Binding-site contacts:
Ligand atom C11 contacts residue TYR86 of chain 1.B at 3.5 Å (hydrophobic).
Ligand atom C42 contacts residue TYR86 of chain 1.B at 3.4 Å (hydrophobic).
Ligand atom C2 contacts residue TYR86 of chain 1.B at 3.8 Å (hydrophobic).
Ligand atom C8 contacts residue TYR86 of chain 1.B at 3.4 Å (hydrophobic).
Ligand atom C44 contacts residue ASP41 of chain 1.B at 3.9 Å.
Ligand atom O6 contacts residue PHE40 of chain 1.B at 3.9 Å.
Ligand atom C15 contacts residue ASP41 of chain 1.B at 4.0 Å.
Ligand atom C10 contacts residue ASP41 of chain 1.B at 3.7 Å.
Ligand atom C43 contacts residue TYR91 of chain 1.B at 3.9 Å (hydrophobic).
Ligand atom O4 contacts residue ASP41 of chain 1.B at 3.4 Å (salt-bridge).
Ligand atom O3 contacts residue PHE103 of chain 1.B at 3.6 Å.
Ligand atom O3 contacts residue TYR86 of chain 1.B at 2.6 Å (h-bond).
Ligand atom N7 contacts residue TYR86 of chain 1.B at 3.9 Å.
Ligand atom O5 contacts residue TYR30 of chain 1.B at 3.9 Å.
Ligand atom C6 contacts residue TYR30 of chain 1.B at 3.8 Å (hydrophobic).
Ligand atom O10 contacts residue GLN58 of chain 1.B at 4.0 Å.
Ligand atom C30 contacts residue TYR86 of chain 1.B at 4.0 Å (hydrophobic).
Ligand atom C36 contacts residue ARG46 of chain 1.B at 3.7 Å.
Ligand atom O1 contacts residue TYR86 of chain 1.B at 3.9 Å.
Ligand atom C35 contacts residue TYR86 of chain 1.B at 3.5 Å (hydrophobic).
Ligand atom C14 contacts residue ASP41 of chain 1.B at 3.7 Å.
Ligand atom O2 contacts residue VAL59 of chain 1.B at 3.1 Å.
Ligand atom C4 contacts residue PHE50 of chain 1.B at 3.9 Å (hydrophobic).
Ligand atom O5 contacts residue ASP41 of chain 1.B at 3.4 Å (salt-bridge).
Ligand atom O2 contacts residue ILE60 of chain 1.B at 3.1 Å (h-bond).
Ligand atom C1 contacts residue TYR86 of chain 1.B at 3.9 Å (hydrophobic).
Ligand atom C27 contacts residue TYR86 of chain 1.B at 3.9 Å (hydrophobic).
Ligand atom O4 contacts residue PHE40 of chain 1.B at 3.5 Å.
Ligand atom C44 contacts residue ARG46 of chain 1.B at 3.4 Å.
Ligand atom O6 contacts residue ASP41 of chain 1.B at 3.0 Å (salt-bridge).
Ligand atom O4 contacts residue TYR30 of chain 1.B at 3.4 Å.
Ligand atom C4 contacts residue TRP63 of chain 1.B at 3.6 Å (hydrophobic).
Ligand atom C5 contacts residue TYR30 of chain 1.B at 3.9 Å (hydrophobic).
Ligand atom C45 contacts residue TYR86 of chain 1.B at 3.4 Å (hydrophobic).
Ligand atom C3 contacts residue ILE60 of chain 1.B at 3.9 Å (hydrophobic).
Ligand atom C5 contacts residue TRP63 of chain 1.B at 3.8 Å (hydrophobic).
Ligand atom O4 contacts residue PHE103 of chain 1.B at 3.4 Å.
Ligand atom C41 contacts residue PHE50 of chain 1.B at 3.4 Å (hydrophobic).
Ligand atom C3 contacts residue TRP63 of chain 1.B at 3.6 Å (hydrophobic).
Ligand atom C45 contacts residue ALA85 of chain 1.B at 3.4 Å (hydrophobic).

This small molecule binds to this protein.
Small molecule (SMILES): C=CC[C@@H]1/C=C(\C)C[C@H](C)C[C@H](OC)[C@H]2O[C@@](O)(C(=O)C(=O)N3CCCC[C@H]3C(=O)O[C@H](/C(C)=C/[C@@H]3CC[C@@H](O)[C@H](OC)C3)[C@H](C)[C@@H](O)CC1=O)[C@H](C)C[C@@H]2OC

Sequence of chain 1.B:
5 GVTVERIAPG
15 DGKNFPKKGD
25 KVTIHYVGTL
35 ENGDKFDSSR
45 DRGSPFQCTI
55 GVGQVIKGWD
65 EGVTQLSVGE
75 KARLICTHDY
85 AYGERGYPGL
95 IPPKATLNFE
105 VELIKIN